A small-molecule ligand and the protein it binds are described below.
Small molecule (SMILES): CC(C)C[C@H](NC(=O)[C@H](CC1=c2ccccc2=NC1)NC(=O)[C@@H](NC(=O)[C@H](Cc1ccccc1)NC(=O)[C@H](Cc1ccccc1)NC(=O)[C@H](CC(=O)O)NC(=O)[C@H](Cc1ccc(O)cc1)NC(=O)[C@@H](NC(=O)[C@@H](N)CO)C(C)C)C(C)C)C(=O)O

Sequence of chain 1.A:
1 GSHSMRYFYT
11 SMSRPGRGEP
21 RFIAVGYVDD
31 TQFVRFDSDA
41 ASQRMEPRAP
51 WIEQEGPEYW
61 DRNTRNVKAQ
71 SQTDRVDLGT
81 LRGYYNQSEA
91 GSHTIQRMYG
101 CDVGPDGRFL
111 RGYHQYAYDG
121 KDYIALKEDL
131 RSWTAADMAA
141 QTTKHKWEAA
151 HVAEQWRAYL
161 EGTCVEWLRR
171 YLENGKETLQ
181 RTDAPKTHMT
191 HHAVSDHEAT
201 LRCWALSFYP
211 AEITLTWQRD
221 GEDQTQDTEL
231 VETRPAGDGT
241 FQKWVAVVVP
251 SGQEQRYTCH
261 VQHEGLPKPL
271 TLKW

Binding-site contacts:
Ligand atom N contacts residue TYR99 of chain 1.A at 3.1 Å (h-bond).
Ligand atom OXT contacts residue LYS146 of chain 1.A at 3.1 Å (salt-bridge).
Ligand atom CB contacts residue TYR99 of chain 1.A at 3.2 Å (hydrophobic).
Ligand atom CG2 contacts residue ASN66 of chain 1.A at 3.5 Å.
Ligand atom CE2 contacts residue GLN155 of chain 1.A at 3.5 Å.
Ligand atom OH contacts residue ARG97 of chain 1.A at 3.6 Å.
Ligand atom CA contacts residue ASP77 of chain 1.A at 3.5 Å.
Ligand atom CA contacts residue ASN63 of chain 1.A at 3.6 Å.
Ligand atom CG1 contacts residue TYR9 of chain 1.A at 3.5 Å (hydrophobic).
Ligand atom N contacts residue ASN63 of chain 1.A at 3.1 Å (h-bond).
Ligand atom OG contacts residue ASN63 of chain 1.A at 3.0 Å (h-bond).
Ligand atom CD2 contacts residue TRP147 of chain 1.A at 3.5 Å (hydrophobic).
Ligand atom CA contacts residue TYR99 of chain 1.A at 3.3 Å (hydrophobic).
Ligand atom C contacts residue TYR7 of chain 1.A at 3.4 Å (hydrophobic).
Ligand atom CB contacts residue TRP167 of chain 1.A at 3.5 Å (hydrophobic).
Ligand atom N contacts residue ASP77 of chain 1.A at 2.9 Å (salt-bridge).
Ligand atom CD1 contacts residue LEU81 of chain 1.A at 3.6 Å (hydrophobic).
Ligand atom CB contacts residue ASN66 of chain 1.A at 3.6 Å.
Ligand atom CD2 contacts residue TYR99 of chain 1.A at 3.5 Å (hydrophobic).
Ligand atom CG1 contacts residue TYR7 of chain 1.A at 3.5 Å (hydrophobic).
Ligand atom CE2 contacts residue GLN70 of chain 1.A at 3.4 Å.
Ligand atom O contacts residue GOL1 of chain 1.D at 3.3 Å.
Ligand atom NE1 contacts residue THR73 of chain 1.A at 3.5 Å.
Ligand atom N contacts residue TYR7 of chain 1.A at 3.0 Å (h-bond).
Ligand atom OH contacts residue GLN70 of chain 1.A at 2.5 Å (h-bond).
Ligand atom CE1 contacts residue TRP156 of chain 1.A at 3.6 Å (hydrophobic).
Ligand atom N contacts residue TYR171 of chain 1.A at 2.7 Å (h-bond).
Ligand atom CB contacts residue TYR9 of chain 1.A at 3.4 Å (hydrophobic).
Ligand atom CA contacts residue TYR171 of chain 1.A at 3.5 Å (hydrophobic).
Ligand atom CG2 contacts residue ASN63 of chain 1.A at 3.6 Å.
Ligand atom CG contacts residue ASP77 of chain 1.A at 3.6 Å.
Ligand atom O contacts residue TRP147 of chain 1.A at 2.9 Å (h-bond).
Ligand atom CG1 contacts residue TRP147 of chain 1.A at 3.3 Å (hydrophobic).
Ligand atom O contacts residue THR143 of chain 1.A at 3.2 Å (h-bond).
Ligand atom OG contacts residue ARG62 of chain 1.A at 3.1 Å (salt-bridge).
Ligand atom O contacts residue LYS146 of chain 1.A at 3.2 Å (salt-bridge).
Ligand atom CD1 contacts residue TYR116 of chain 1.A at 3.5 Å (hydrophobic).
Ligand atom CZ contacts residue GLN70 of chain 1.A at 3.2 Å.
Ligand atom O contacts residue TYR159 of chain 1.A at 2.7 Å (h-bond).
Ligand atom CA contacts residue TYR7 of chain 1.A at 3.2 Å (hydrophobic).